Sequence of chain 1.A:
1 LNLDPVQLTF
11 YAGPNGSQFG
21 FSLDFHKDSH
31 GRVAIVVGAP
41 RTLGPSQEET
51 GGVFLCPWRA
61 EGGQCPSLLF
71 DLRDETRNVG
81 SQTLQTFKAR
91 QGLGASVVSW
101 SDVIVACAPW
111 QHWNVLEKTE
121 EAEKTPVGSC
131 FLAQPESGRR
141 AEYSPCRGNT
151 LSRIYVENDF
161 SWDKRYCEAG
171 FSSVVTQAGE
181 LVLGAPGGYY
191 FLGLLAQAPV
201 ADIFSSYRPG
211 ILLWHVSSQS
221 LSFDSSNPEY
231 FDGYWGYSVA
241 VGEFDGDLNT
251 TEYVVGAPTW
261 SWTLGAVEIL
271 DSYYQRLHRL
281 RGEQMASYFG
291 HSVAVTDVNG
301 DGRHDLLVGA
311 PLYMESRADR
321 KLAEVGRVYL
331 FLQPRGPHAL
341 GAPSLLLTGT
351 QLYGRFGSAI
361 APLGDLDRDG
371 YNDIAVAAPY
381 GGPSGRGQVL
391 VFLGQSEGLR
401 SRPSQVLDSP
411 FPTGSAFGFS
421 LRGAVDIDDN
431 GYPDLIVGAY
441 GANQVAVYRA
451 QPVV

Binding-site contacts:
Ligand atom CZ contacts residue SER225 of chain 1.A at 4.0 Å.
Ligand atom NH1 contacts residue TYR189 of chain 1.A at 3.9 Å.
Ligand atom CB contacts residue ASN215 of chain 1.B at 3.0 Å.
Ligand atom N contacts residue ARG216 of chain 1.B at 3.7 Å.
Ligand atom CA contacts residue ASP217 of chain 1.B at 3.8 Å.
Ligand atom N contacts residue PHE160 of chain 1.A at 3.6 Å.
Ligand atom O contacts residue ALA218 of chain 1.B at 3.2 Å.
Ligand atom CA contacts residue ARG216 of chain 1.B at 3.5 Å.
Ligand atom O contacts residue ALA218 of chain 1.B at 3.8 Å.
Ligand atom CZ contacts residue PHE231 of chain 1.A at 4.0 Å (hydrophobic).
Ligand atom CD contacts residue LEU192 of chain 1.A at 3.4 Å (hydrophobic).
Ligand atom CA contacts residue PHE160 of chain 1.A at 3.9 Å (hydrophobic).
Ligand atom CD contacts residue SER123 of chain 1.B at 3.8 Å.
Ligand atom OD1 contacts residue TYR122 of chain 1.B at 3.4 Å (h-bond).
Ligand atom CG contacts residue GLU220 of chain 1.B at 3.8 Å.
Ligand atom OD2 contacts residue MG1 of chain 1.EA at 3.9 Å.
Ligand atom CG contacts residue TYR122 of chain 1.B at 3.6 Å (hydrophobic).
Ligand atom OD1 contacts residue MG1 of chain 1.EA at 2.1 Å.
Ligand atom C contacts residue SER123 of chain 1.B at 3.9 Å.
Ligand atom OD2 contacts residue SER121 of chain 1.B at 3.4 Å.
Ligand atom NE contacts residue LEU192 of chain 1.A at 3.9 Å.
Ligand atom CG contacts residue MG1 of chain 1.EA at 3.1 Å.
Ligand atom N contacts residue SER123 of chain 1.B at 3.8 Å.
Ligand atom OD2 contacts residue ARG214 of chain 1.B at 3.4 Å.
Ligand atom OD2 contacts residue TYR122 of chain 1.B at 3.1 Å (h-bond).
Ligand atom C contacts residue ALA218 of chain 1.B at 3.6 Å (hydrophobic).
Ligand atom OD1 contacts residue GLU220 of chain 1.B at 3.4 Å (salt-bridge).
Ligand atom CB contacts residue MG1 of chain 1.EA at 3.9 Å.
Ligand atom CD contacts residue PHE231 of chain 1.A at 3.6 Å (hydrophobic).
Ligand atom N contacts residue ALA218 of chain 1.B at 4.0 Å.
Ligand atom OD2 contacts residue ASN215 of chain 1.B at 3.1 Å (h-bond).
Ligand atom OD1 contacts residue SER121 of chain 1.B at 3.0 Å (h-bond).
Ligand atom CG contacts residue SER121 of chain 1.B at 3.5 Å.
Ligand atom NH1 contacts residue TYR190 of chain 1.A at 4.0 Å.
Ligand atom CA contacts residue ALA218 of chain 1.B at 3.2 Å (hydrophobic).
Ligand atom CG contacts residue ASN215 of chain 1.B at 3.4 Å.
Ligand atom OD1 contacts residue SER123 of chain 1.B at 3.9 Å.
Ligand atom NE contacts residue PHE231 of chain 1.A at 3.2 Å.
Ligand atom C contacts residue ALA218 of chain 1.B at 3.9 Å (hydrophobic).
Ligand atom NH2 contacts residue SER225 of chain 1.A at 3.3 Å (h-bond).

Sequence of chain 1.B:
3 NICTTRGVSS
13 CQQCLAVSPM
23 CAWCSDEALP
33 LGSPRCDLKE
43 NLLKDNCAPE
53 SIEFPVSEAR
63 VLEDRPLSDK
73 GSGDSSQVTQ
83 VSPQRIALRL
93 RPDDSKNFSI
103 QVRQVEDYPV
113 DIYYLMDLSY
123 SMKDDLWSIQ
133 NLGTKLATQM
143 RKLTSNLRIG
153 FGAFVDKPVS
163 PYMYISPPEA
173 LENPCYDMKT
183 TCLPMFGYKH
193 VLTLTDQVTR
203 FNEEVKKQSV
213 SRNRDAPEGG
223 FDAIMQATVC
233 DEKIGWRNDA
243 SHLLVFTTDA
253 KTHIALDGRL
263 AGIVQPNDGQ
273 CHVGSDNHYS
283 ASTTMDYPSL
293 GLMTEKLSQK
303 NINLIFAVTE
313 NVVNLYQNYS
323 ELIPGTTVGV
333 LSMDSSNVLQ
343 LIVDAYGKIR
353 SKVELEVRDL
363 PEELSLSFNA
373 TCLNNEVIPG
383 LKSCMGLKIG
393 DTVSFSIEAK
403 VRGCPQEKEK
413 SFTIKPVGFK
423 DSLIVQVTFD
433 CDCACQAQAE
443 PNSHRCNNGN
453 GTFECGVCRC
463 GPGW

The protein below binds the small molecule below.
Small molecule (SMILES): NCC(=O)N[C@@H](CCCNC(N)=[NH2+])C(=O)NCC(=O)N[C@@H](CC(=O)O)C(=O)N[C@@H](CO)C(=O)N1CCC[C@H]1C(=O)O